A protein and the small-molecule ligand that binds it are described below.
Small molecule (SMILES): CC(=O)N[C@@H]1[C@@H](O)[C@H](O)[C@@H](CO)O[C@H]1O

Binding-site contacts:
Ligand atom C3 contacts residue ASN172 of chain 1.C at 3.4 Å.
Ligand atom C7 contacts residue PRO154 of chain 1.C at 4.2 Å (hydrophobic).
Ligand atom C1 contacts residue ASN172 of chain 1.C at 1.4 Å.
Ligand atom O5 contacts residue ASN172 of chain 1.C at 2.4 Å (h-bond).
Ligand atom C3 contacts residue PRO154 of chain 1.C at 3.8 Å (hydrophobic).
Ligand atom C2 contacts residue ASN172 of chain 1.C at 2.8 Å.
Ligand atom C7 contacts residue ASN172 of chain 1.C at 3.7 Å.
Ligand atom O7 contacts residue ASN172 of chain 1.C at 4.2 Å.
Ligand atom O3 contacts residue ASN172 of chain 1.C at 4.5 Å.
Ligand atom O4 contacts residue PRO154 of chain 1.C at 4.2 Å.
Ligand atom N2 contacts residue ASN172 of chain 1.C at 2.6 Å (h-bond).
Ligand atom C5 contacts residue ASN172 of chain 1.C at 3.3 Å.
Ligand atom O3 contacts residue PRO154 of chain 1.C at 4.1 Å.
Ligand atom O7 contacts residue PRO154 of chain 1.C at 3.7 Å.
Ligand atom C4 contacts residue ASN172 of chain 1.C at 4.2 Å.
Ligand atom C6 contacts residue ASN172 of chain 1.C at 4.5 Å.
Ligand atom N2 contacts residue PRO154 of chain 1.C at 4.0 Å.

Sequence of chain 1.C:
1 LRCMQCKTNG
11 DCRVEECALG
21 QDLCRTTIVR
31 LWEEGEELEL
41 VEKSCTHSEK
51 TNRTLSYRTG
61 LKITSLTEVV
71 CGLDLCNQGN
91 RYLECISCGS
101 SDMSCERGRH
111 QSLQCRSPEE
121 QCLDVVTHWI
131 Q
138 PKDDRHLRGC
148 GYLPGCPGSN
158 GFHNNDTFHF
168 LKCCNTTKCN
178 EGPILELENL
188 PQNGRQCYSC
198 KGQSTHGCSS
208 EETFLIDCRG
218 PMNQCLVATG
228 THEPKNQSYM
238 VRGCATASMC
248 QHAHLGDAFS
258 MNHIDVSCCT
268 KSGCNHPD